Sequence of chain 1.C:
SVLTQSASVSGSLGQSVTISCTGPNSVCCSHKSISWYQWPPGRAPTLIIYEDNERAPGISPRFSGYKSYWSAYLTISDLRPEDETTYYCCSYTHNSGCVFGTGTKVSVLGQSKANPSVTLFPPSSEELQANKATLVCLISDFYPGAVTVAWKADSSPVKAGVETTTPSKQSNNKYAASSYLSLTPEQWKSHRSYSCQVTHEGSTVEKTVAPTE

Binding-site contacts:
Ligand atom C4 contacts residue GLU55 of chain 1.C at 3.5 Å.
Ligand atom C7 contacts residue ARG56 of chain 1.C at 4.0 Å.
Ligand atom O7 contacts residue ASN107 of chain 1.A at 3.3 Å (h-bond).
Ligand atom N2 contacts residue ASN107 of chain 1.A at 2.9 Å (h-bond).
Ligand atom O5 contacts residue GLU55 of chain 1.C at 4.0 Å.
Ligand atom O7 contacts residue GLU110 of chain 1.A at 4.3 Å.
Ligand atom O4 contacts residue ASN54 of chain 1.C at 4.0 Å.
Ligand atom C6 contacts residue GLU55 of chain 1.C at 3.3 Å.
Ligand atom C7 contacts residue ASN107 of chain 1.A at 3.3 Å.
Ligand atom O5 contacts residue ASN107 of chain 1.A at 2.4 Å (h-bond).
Ligand atom C6 contacts residue ASN107 of chain 1.A at 4.4 Å.
Ligand atom O4 contacts residue GLU55 of chain 1.C at 4.3 Å.
Ligand atom N2 contacts residue ARG56 of chain 1.C at 4.1 Å.
Ligand atom O3 contacts residue ARG56 of chain 1.C at 4.0 Å.
Ligand atom C5 contacts residue GLU55 of chain 1.C at 4.0 Å.
Ligand atom O3 contacts residue ASN54 of chain 1.C at 4.1 Å.
Ligand atom O6 contacts residue GLU55 of chain 1.C at 3.8 Å.
Ligand atom O7 contacts residue ARG56 of chain 1.C at 2.9 Å (salt-bridge).
Ligand atom C3 contacts residue ASN107 of chain 1.A at 3.8 Å.
Ligand atom C8 contacts residue ARG56 of chain 1.C at 3.3 Å.
Ligand atom C8 contacts residue ASN107 of chain 1.A at 4.4 Å.
Ligand atom C1 contacts residue ASN107 of chain 1.A at 1.4 Å.
Ligand atom C4 contacts residue ASN107 of chain 1.A at 4.3 Å.
Ligand atom C3 contacts residue GLU55 of chain 1.C at 4.4 Å.
Ligand atom C5 contacts residue ASN107 of chain 1.A at 3.7 Å.
Ligand atom C4 contacts residue ASN54 of chain 1.C at 4.2 Å.
Ligand atom O4 contacts residue GLU2 of chain 1.D at 4.1 Å.
Ligand atom C2 contacts residue ASN107 of chain 1.A at 2.5 Å.
Ligand atom O3 contacts residue GLU55 of chain 1.C at 4.2 Å.
Ligand atom C2 contacts residue GLU55 of chain 1.C at 4.5 Å.

Sequence of chain 1.A:
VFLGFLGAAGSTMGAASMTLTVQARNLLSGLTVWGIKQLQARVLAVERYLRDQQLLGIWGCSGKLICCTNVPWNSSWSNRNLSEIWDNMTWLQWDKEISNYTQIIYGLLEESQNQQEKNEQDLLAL

Sequence of chain 1.D:
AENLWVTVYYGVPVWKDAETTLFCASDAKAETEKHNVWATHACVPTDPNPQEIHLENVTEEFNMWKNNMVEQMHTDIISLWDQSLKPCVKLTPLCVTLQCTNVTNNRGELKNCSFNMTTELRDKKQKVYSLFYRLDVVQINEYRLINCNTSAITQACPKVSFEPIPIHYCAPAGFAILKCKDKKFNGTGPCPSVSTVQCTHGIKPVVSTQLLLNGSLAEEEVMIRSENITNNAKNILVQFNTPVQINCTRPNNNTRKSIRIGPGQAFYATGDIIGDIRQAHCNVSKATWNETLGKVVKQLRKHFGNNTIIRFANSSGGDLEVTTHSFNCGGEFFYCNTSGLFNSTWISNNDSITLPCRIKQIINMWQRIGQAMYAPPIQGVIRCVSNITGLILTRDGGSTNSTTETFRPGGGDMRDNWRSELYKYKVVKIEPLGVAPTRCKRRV

This protein binds this small molecule.
Small molecule (SMILES): CC(=O)N[C@@H]1[C@@H](O)[C@H](O)[C@@H](CO)O[C@H]1O